Binding-site contacts:
Ligand atom N4 contacts residue DG5 of chain 2.B at 3.0 Å (h-bond).
Ligand atom C8 contacts residue MN1 of chain 1.C at 3.1 Å.
Ligand atom N3 contacts residue DG7 of chain 2.B at 2.9 Å (h-bond).
Ligand atom OP1 contacts residue LYS33 of chain 1.A at 2.8 Å (salt-bridge).
Ligand atom N2 contacts residue DC4 of chain 2.B at 2.7 Å (h-bond).
Ligand atom OP1 contacts residue TYR41 of chain 1.A at 2.7 Å (h-bond).
Ligand atom O5' contacts residue LYS55 of chain 1.A at 3.4 Å.
Ligand atom N1 contacts residue DC4 of chain 2.B at 2.9 Å (h-bond).
Ligand atom N1 contacts residue DC6 of chain 2.B at 2.9 Å (h-bond).
Ligand atom O6 contacts residue DC2 of chain 2.B at 3.0 Å (h-bond).
Ligand atom N7 contacts residue MN1 of chain 1.C at 2.3 Å.
Ligand atom OP2 contacts residue LYS55 of chain 1.A at 3.0 Å (salt-bridge).
Ligand atom O2 contacts residue DG3 of chain 2.B at 2.8 Å (h-bond).
Ligand atom O2 contacts residue DG7 of chain 2.B at 2.8 Å (h-bond).
Ligand atom P contacts residue MN1 of chain 1.C at 3.4 Å.
Ligand atom OP2 contacts residue MN1 of chain 1.C at 2.1 Å.
Ligand atom N4 contacts residue DC4 of chain 2.B at 3.4 Å.
Ligand atom N2 contacts residue DC6 of chain 2.B at 2.8 Å (h-bond).
Ligand atom OP1 contacts residue ASN37 of chain 1.A at 2.8 Å (h-bond).
Ligand atom O6 contacts residue DC6 of chain 2.B at 2.9 Å (h-bond).
Ligand atom C4 contacts residue DC4 of chain 2.B at 3.4 Å.
Ligand atom N1 contacts residue DC2 of chain 2.B at 2.9 Å (h-bond).
Ligand atom N4 contacts residue DG3 of chain 2.B at 2.9 Å (h-bond).
Ligand atom C5 contacts residue DC2 of chain 2.B at 3.4 Å.
Ligand atom O6 contacts residue DC4 of chain 2.B at 3.0 Å (h-bond).
Ligand atom N3 contacts residue DG5 of chain 2.B at 2.9 Å (h-bond).
Ligand atom OP1 contacts residue ARG38 of chain 1.A at 3.0 Å.
Ligand atom OP1 contacts residue LYS55 of chain 1.A at 3.2 Å.
Ligand atom N4 contacts residue DG7 of chain 2.B at 3.0 Å (h-bond).
Ligand atom N2 contacts residue DC2 of chain 2.B at 2.8 Å (h-bond).
Ligand atom O2 contacts residue DG5 of chain 2.B at 2.7 Å (h-bond).
Ligand atom C5 contacts residue DC6 of chain 2.B at 3.4 Å.
Ligand atom C4 contacts residue DC6 of chain 2.B at 3.3 Å.
Ligand atom C5 contacts residue DC4 of chain 2.B at 3.4 Å.
Ligand atom OP2 contacts residue SER34 of chain 1.A at 2.7 Å (h-bond).
Ligand atom N3 contacts residue DG3 of chain 2.B at 2.9 Å (h-bond).
Ligand atom C4 contacts residue DC2 of chain 2.B at 3.3 Å.
Ligand atom OP1 contacts residue PRO56 of chain 1.A at 3.1 Å (h-bond).
Ligand atom N4 contacts residue DC6 of chain 2.B at 3.4 Å.
Ligand atom O5' contacts residue ASN37 of chain 1.A at 3.2 Å.

The small molecule below binds the protein below.
Small molecule (SMILES): Cc1cn([C@H]2C[C@H](O[P](=O)(O)OC[C@H]3O[C@@H](n4ccc(N)nc4=O)C[C@@H]3O[P](=O)(O)OC[C@H]3O[C@@H](n4cnc5c(=O)nc(N)[nH]c54)C[C@@H]3O[P](=O)(O)OC[C@H]3O[C@@H](n4ccc(N)nc4=O)C[C@@H]3O[P](=O)(O)OC[C@H]3O[C@@H](n4cnc5c(=O)nc(N)[nH]c54)C[C@@H]3O[P](=O)(O)OC[C@H]3O[C@@H](n4ccc(N)nc4=O)C[C@@H]3O[P](=O)(O)OC[C@H]3O[C@@H](n4cnc5c(=O)nc(N)[nH]c54)C[C@@H]3O)[C@@H](C)O2)c(=O)[nH]c1=O

Sequence of chain 1.A:
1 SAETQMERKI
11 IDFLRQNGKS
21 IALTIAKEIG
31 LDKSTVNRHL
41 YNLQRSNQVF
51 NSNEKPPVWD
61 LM